Binding-site contacts:
Ligand atom C2 contacts residue GLU65 of chain 1.B at 3.8 Å.
Ligand atom O11 contacts residue SER64 of chain 1.B at 3.6 Å.
Ligand atom O9 contacts residue ALA92 of chain 1.B at 3.6 Å.
Ligand atom C7 contacts residue GLY93 of chain 1.B at 3.5 Å.
Ligand atom C7 contacts residue GLY232 of chain 1.B at 3.4 Å.
Ligand atom O11 contacts residue ASP228 of chain 1.B at 3.4 Å (salt-bridge).
Ligand atom O11 contacts residue MET218 of chain 1.B at 3.5 Å.
Ligand atom C1 contacts residue SER233 of chain 1.B at 3.5 Å.
Ligand atom C7 contacts residue SER233 of chain 1.B at 3.7 Å.
Ligand atom C4 contacts residue GLU65 of chain 1.B at 3.1 Å.
Ligand atom N10 contacts residue ASP228 of chain 1.B at 3.1 Å (salt-bridge).
Ligand atom C6 contacts residue TYR223 of chain 1.B at 3.7 Å (hydrophobic).
Ligand atom C2 contacts residue THR231 of chain 1.B at 3.8 Å.
Ligand atom O8 contacts residue ALA230 of chain 1.B at 3.5 Å (h-bond).
Ligand atom O8 contacts residue THR231 of chain 1.B at 3.7 Å.
Ligand atom C6 contacts residue GLU65 of chain 1.B at 3.7 Å.
Ligand atom C7 contacts residue PRO95 of chain 1.B at 3.9 Å (hydrophobic).
Ligand atom N10 contacts residue GLU65 of chain 1.B at 3.0 Å (salt-bridge).
Ligand atom O9 contacts residue THR231 of chain 1.B at 3.9 Å.
Ligand atom C7 contacts residue THR231 of chain 1.B at 3.9 Å.
Ligand atom C7 contacts residue HIS94 of chain 1.B at 3.9 Å.
Ligand atom O11 contacts residue GLU65 of chain 1.B at 3.5 Å (salt-bridge).
Ligand atom C7 contacts residue ALA92 of chain 1.B at 3.9 Å (hydrophobic).
Ligand atom C5 contacts residue GLU65 of chain 1.B at 3.3 Å.
Ligand atom O8 contacts residue HIS94 of chain 1.B at 3.0 Å (h-bond).
Ligand atom C3 contacts residue GLU65 of chain 1.B at 3.3 Å.
Ligand atom C5 contacts residue TYR223 of chain 1.B at 3.7 Å (hydrophobic).
Ligand atom C6 contacts residue LEU89 of chain 1.B at 3.8 Å (hydrophobic).
Ligand atom O9 contacts residue GLY93 of chain 1.B at 2.8 Å (h-bond).
Ligand atom O8 contacts residue GLY93 of chain 1.B at 3.7 Å.
Ligand atom C3 contacts residue ASP228 of chain 1.B at 3.7 Å.
Ligand atom C4 contacts residue MET218 of chain 1.B at 3.5 Å (hydrophobic).
Ligand atom O8 contacts residue GLY232 of chain 1.B at 3.0 Å (h-bond).
Ligand atom O9 contacts residue SER233 of chain 1.B at 2.6 Å (h-bond).
Ligand atom N10 contacts residue ASN38 of chain 1.B at 3.8 Å.
Ligand atom N10 contacts residue ALA230 of chain 1.B at 3.6 Å.
Ligand atom O9 contacts residue GLY232 of chain 1.B at 3.4 Å (h-bond).
Ligand atom N10 contacts residue HIS94 of chain 1.B at 3.0 Å (h-bond).
Ligand atom O8 contacts residue PRO95 of chain 1.B at 3.3 Å.
Ligand atom C5 contacts residue MET218 of chain 1.B at 3.5 Å (hydrophobic).

Sequence of chain 1.B:
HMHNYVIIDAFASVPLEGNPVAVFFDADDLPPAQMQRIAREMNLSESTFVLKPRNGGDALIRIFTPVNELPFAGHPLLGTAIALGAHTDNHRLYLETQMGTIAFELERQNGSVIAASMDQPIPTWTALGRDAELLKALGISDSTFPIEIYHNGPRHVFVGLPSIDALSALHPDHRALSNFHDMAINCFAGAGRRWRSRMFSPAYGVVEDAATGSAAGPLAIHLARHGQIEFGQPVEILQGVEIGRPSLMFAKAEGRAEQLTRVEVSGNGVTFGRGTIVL

A small-molecule ligand and the protein it binds are described below.
Small molecule (SMILES): Nc1c(O)cccc1C(=O)O